Sequence of chain 1.A:
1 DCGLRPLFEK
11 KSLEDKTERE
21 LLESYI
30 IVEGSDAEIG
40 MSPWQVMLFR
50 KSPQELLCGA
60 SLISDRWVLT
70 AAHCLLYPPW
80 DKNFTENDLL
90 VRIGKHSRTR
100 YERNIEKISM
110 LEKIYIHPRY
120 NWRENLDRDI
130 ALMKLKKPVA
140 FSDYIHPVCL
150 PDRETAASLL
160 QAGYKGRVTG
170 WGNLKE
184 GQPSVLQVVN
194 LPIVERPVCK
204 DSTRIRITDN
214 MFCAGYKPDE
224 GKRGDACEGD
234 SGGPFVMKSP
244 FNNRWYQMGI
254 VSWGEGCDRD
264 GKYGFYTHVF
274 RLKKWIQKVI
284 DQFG

This small molecule binds to this protein.
Small molecule (SMILES): NCc1ccc(Cl)cc1CNC(=O)[C@@H]1CCCN1C(=O)[C@@]1(O)c2ccccc2-c2c[n+]([O-])ccc21

Binding-site contacts:
Ligand atom C26 contacts residue HIS72 of chain 1.A at 3.8 Å.
Ligand atom C25 contacts residue TRP79 of chain 1.A at 3.4 Å (hydrophobic).
Ligand atom N36 contacts residue SER234 of chain 1.A at 3.1 Å (h-bond).
Ligand atom CL1 contacts residue TRP256 of chain 1.A at 3.4 Å.
Ligand atom C37 contacts residue SER234 of chain 1.A at 3.1 Å.
Ligand atom O60 contacts residue ASN124 of chain 1.A at 3.7 Å.
Ligand atom C42 contacts residue ALA229 of chain 1.A at 3.8 Å (hydrophobic).
Ligand atom C41 contacts residue TRP256 of chain 1.A at 3.5 Å (hydrophobic).
Ligand atom C22 contacts residue TRP256 of chain 1.A at 3.8 Å (hydrophobic).
Ligand atom C43 contacts residue ALA229 of chain 1.A at 3.6 Å (hydrophobic).
Ligand atom C2 contacts residue TYR76 of chain 1.A at 3.5 Å (hydrophobic).
Ligand atom C25 contacts residue HIS72 of chain 1.A at 3.4 Å.
Ligand atom C43 contacts residue GLY257 of chain 1.A at 3.8 Å.
Ligand atom N54 contacts residue GLY257 of chain 1.A at 3.0 Å (h-bond).
Ligand atom C53 contacts residue GLU231 of chain 1.A at 3.8 Å.
Ligand atom N36 contacts residue SER255 of chain 1.A at 3.0 Å (h-bond).
Ligand atom CL1 contacts residue VAL254 of chain 1.A at 3.6 Å.
Ligand atom C53 contacts residue GLY259 of chain 1.A at 3.6 Å.
Ligand atom C15 contacts residue TRP79 of chain 1.A at 3.6 Å (hydrophobic).
Ligand atom CL1 contacts residue GLY267 of chain 1.A at 3.6 Å.
Ligand atom C27 contacts residue TYR76 of chain 1.A at 3.6 Å (hydrophobic).
Ligand atom C24 contacts residue SER255 of chain 1.A at 3.8 Å.
Ligand atom N1 contacts residue GLU123 of chain 1.A at 3.8 Å.
Ligand atom C53 contacts residue CYS260 of chain 1.A at 3.7 Å (hydrophobic).
Ligand atom O63 contacts residue GLY257 of chain 1.A at 3.1 Å (h-bond).
Ligand atom C14 contacts residue TRP79 of chain 1.A at 3.7 Å (hydrophobic).
Ligand atom C43 contacts residue ASP228 of chain 1.A at 3.6 Å.
Ligand atom C41 contacts residue SER255 of chain 1.A at 3.8 Å.
Ligand atom O60 contacts residue GLU123 of chain 1.A at 2.6 Å (salt-bridge).
Ligand atom C42 contacts residue TRP256 of chain 1.A at 3.4 Å (hydrophobic).
Ligand atom C44 contacts residue GLY257 of chain 1.A at 3.7 Å.
Ligand atom O63 contacts residue TRP256 of chain 1.A at 3.2 Å.
Ligand atom N36 contacts residue TRP256 of chain 1.A at 3.7 Å.
Ligand atom C44 contacts residue GLY259 of chain 1.A at 3.4 Å.
Ligand atom O21 contacts residue GLY257 of chain 1.A at 2.9 Å (h-bond).
Ligand atom C41 contacts residue VAL254 of chain 1.A at 3.6 Å (hydrophobic).
Ligand atom N54 contacts residue GLY259 of chain 1.A at 3.4 Å (h-bond).
Ligand atom CL1 contacts residue PHE268 of chain 1.A at 3.5 Å.
Ligand atom C44 contacts residue ALA229 of chain 1.A at 3.5 Å (hydrophobic).
Ligand atom C5 contacts residue TRP256 of chain 1.A at 3.7 Å (hydrophobic).